Sequence of chain 1.A:
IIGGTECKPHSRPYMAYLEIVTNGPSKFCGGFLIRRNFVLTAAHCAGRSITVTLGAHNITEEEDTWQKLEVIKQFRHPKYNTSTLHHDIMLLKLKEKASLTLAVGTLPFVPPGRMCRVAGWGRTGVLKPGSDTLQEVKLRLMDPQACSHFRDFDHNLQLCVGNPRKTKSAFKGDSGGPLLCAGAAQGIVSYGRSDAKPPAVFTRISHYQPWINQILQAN

This small molecule binds to this protein.
Small molecule (SMILES): O=C1Cc2ccc(Br)cc2N1

Binding-site contacts:
Ligand atom C2 contacts residue LYS179 of chain 1.A at 4.2 Å.
Ligand atom N9 contacts residue GLY199 of chain 1.A at 3.5 Å (h-bond).
Ligand atom C11 contacts residue ARG200 of chain 1.A at 3.6 Å.
Ligand atom C6 contacts residue VAL196 of chain 1.A at 3.5 Å (hydrophobic).
Ligand atom O8 contacts residue VAL196 of chain 1.A at 4.2 Å.
Ligand atom BR1 contacts residue SER201 of chain 1.A at 3.9 Å.
Ligand atom N9 contacts residue ALA177 of chain 1.A at 3.3 Å (h-bond).
Ligand atom C11 contacts residue PHE178 of chain 1.A at 3.5 Å (hydrophobic).
Ligand atom C6 contacts residue PHE178 of chain 1.A at 4.0 Å (hydrophobic).
Ligand atom C5 contacts residue LYS179 of chain 1.A at 4.2 Å.
Ligand atom C4 contacts residue LYS179 of chain 1.A at 3.8 Å.
Ligand atom C7 contacts residue PHE178 of chain 1.A at 4.1 Å (hydrophobic).
Ligand atom C3 contacts residue LYS179 of chain 1.A at 3.8 Å.
Ligand atom C10 contacts residue PHE178 of chain 1.A at 3.9 Å (hydrophobic).
Ligand atom N9 contacts residue TYR198 of chain 1.A at 3.9 Å.
Ligand atom BR1 contacts residue LYS179 of chain 1.A at 3.9 Å.
Ligand atom C10 contacts residue ALA177 of chain 1.A at 4.0 Å (hydrophobic).
Ligand atom N9 contacts residue ALA207 of chain 1.A at 4.0 Å.
Ligand atom BR1 contacts residue ARG200 of chain 1.A at 4.0 Å.
Ligand atom C7 contacts residue ALA207 of chain 1.A at 3.9 Å (hydrophobic).
Ligand atom O8 contacts residue SER176 of chain 1.A at 4.1 Å.
Ligand atom C10 contacts residue TYR198 of chain 1.A at 3.9 Å (hydrophobic).
Ligand atom C5 contacts residue PHE178 of chain 1.A at 3.8 Å (hydrophobic).
Ligand atom C6 contacts residue TYR198 of chain 1.A at 4.2 Å (hydrophobic).
Ligand atom C7 contacts residue GLY199 of chain 1.A at 4.1 Å.
Ligand atom C2 contacts residue PHE178 of chain 1.A at 3.8 Å (hydrophobic).
Ligand atom C10 contacts residue GLY199 of chain 1.A at 3.4 Å.
Ligand atom O8 contacts residue ALA177 of chain 1.A at 3.3 Å (h-bond).
Ligand atom C2 contacts residue GLY199 of chain 1.A at 4.2 Å.
Ligand atom N9 contacts residue PHE178 of chain 1.A at 4.2 Å.
Ligand atom C7 contacts residue ALA177 of chain 1.A at 3.2 Å (hydrophobic).
Ligand atom C7 contacts residue TYR198 of chain 1.A at 4.0 Å (hydrophobic).
Ligand atom O8 contacts residue ALA207 of chain 1.A at 3.2 Å.
Ligand atom C6 contacts residue ALA177 of chain 1.A at 4.0 Å (hydrophobic).
Ligand atom BR1 contacts residue PHE178 of chain 1.A at 3.8 Å.
Ligand atom C5 contacts residue TYR198 of chain 1.A at 4.1 Å (hydrophobic).
Ligand atom C11 contacts residue GLY199 of chain 1.A at 3.6 Å.
Ligand atom C5 contacts residue GLY199 of chain 1.A at 4.0 Å.
Ligand atom C4 contacts residue PHE178 of chain 1.A at 3.7 Å (hydrophobic).
Ligand atom O8 contacts residue TYR198 of chain 1.A at 4.2 Å.